Sequence of chain 1.A:
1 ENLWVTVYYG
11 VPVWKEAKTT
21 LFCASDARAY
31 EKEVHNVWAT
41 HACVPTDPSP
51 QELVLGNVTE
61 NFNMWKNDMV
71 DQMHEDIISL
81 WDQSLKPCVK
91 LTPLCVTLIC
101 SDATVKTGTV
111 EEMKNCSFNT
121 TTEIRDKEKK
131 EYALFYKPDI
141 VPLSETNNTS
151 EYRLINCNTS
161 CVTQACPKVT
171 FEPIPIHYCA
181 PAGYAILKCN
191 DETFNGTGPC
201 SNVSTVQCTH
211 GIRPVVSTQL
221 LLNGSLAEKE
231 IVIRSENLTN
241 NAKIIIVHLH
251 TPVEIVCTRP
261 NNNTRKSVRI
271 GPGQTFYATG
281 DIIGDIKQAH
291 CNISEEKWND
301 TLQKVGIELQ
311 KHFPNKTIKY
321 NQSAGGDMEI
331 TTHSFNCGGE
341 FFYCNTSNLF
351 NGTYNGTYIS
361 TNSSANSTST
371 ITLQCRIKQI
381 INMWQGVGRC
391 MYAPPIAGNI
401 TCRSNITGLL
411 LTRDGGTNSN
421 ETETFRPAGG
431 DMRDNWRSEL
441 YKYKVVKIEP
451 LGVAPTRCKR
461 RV

A small-molecule ligand and the protein it binds are described below.
Small molecule (SMILES): CC(=O)N[C@@H]1[C@@H](O)[C@H](O)[C@@H](CO)O[C@H]1O

Binding-site contacts:
Ligand atom C8 contacts residue ASN223 of chain 1.A at 3.8 Å.
Ligand atom C3 contacts residue ARG403 of chain 1.A at 4.2 Å.
Ligand atom C5 contacts residue ASN223 of chain 1.A at 3.3 Å.
Ligand atom C5 contacts residue ARG403 of chain 1.A at 4.1 Å.
Ligand atom C6 contacts residue ASN223 of chain 1.A at 4.4 Å.
Ligand atom O5 contacts residue NAG1 of chain 1.PA at 4.2 Å.
Ligand atom C3 contacts residue ASN223 of chain 1.A at 3.6 Å.
Ligand atom C1 contacts residue ARG403 of chain 1.A at 4.5 Å.
Ligand atom O5 contacts residue ASN223 of chain 1.A at 2.0 Å (h-bond).
Ligand atom C5 contacts residue NAG1 of chain 1.PA at 4.3 Å.
Ligand atom O4 contacts residue ARG403 of chain 1.A at 3.9 Å.
Ligand atom C8 contacts residue VAL215 of chain 1.A at 4.1 Å (hydrophobic).
Ligand atom C7 contacts residue ASN223 of chain 1.A at 3.7 Å.
Ligand atom O7 contacts residue ASN336 of chain 1.A at 4.3 Å.
Ligand atom C2 contacts residue ASN223 of chain 1.A at 2.4 Å.
Ligand atom N2 contacts residue ASN223 of chain 1.A at 2.8 Å (h-bond).
Ligand atom C8 contacts residue LEU222 of chain 1.A at 4.0 Å (hydrophobic).
Ligand atom C4 contacts residue ASN223 of chain 1.A at 3.9 Å.
Ligand atom O7 contacts residue CYS337 of chain 1.A at 4.5 Å.
Ligand atom C1 contacts residue ASN223 of chain 1.A at 1.4 Å.
Ligand atom C6 contacts residue NAG1 of chain 1.PA at 3.6 Å.